Sequence of chain 1.A:
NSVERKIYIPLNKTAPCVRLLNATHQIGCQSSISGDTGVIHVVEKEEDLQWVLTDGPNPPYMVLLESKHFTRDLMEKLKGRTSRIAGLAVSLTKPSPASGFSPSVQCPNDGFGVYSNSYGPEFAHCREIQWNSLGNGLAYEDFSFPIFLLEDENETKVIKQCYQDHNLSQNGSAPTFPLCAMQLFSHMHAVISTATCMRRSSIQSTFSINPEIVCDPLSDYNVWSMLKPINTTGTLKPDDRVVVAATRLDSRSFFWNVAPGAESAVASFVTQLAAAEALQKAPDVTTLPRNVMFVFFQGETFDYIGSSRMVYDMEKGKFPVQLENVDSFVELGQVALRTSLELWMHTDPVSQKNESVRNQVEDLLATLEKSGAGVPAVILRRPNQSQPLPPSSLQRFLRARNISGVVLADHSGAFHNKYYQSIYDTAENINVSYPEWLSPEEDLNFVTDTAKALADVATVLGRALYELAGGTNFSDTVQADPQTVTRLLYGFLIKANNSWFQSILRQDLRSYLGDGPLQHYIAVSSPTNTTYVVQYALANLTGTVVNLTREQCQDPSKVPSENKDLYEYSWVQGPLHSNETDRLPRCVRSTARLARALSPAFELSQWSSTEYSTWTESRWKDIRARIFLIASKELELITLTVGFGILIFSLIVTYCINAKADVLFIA

The small molecule below binds the protein below.
Small molecule (SMILES): CC(=O)N[C@H]1[C@H](O[C@H]2[C@H](O)[C@@H](NC(C)=O)CO[C@@H]2CO)O[C@H](CO)[C@@H](O)[C@@H]1O

Binding-site contacts:
Ligand atom N2 contacts residue ASN573 of chain 1.A at 2.8 Å (h-bond).
Ligand atom C2 contacts residue ASN573 of chain 1.A at 2.6 Å.
Ligand atom C6 contacts residue ARG619 of chain 1.A at 4.5 Å.
Ligand atom C8 contacts residue VAL621 of chain 1.A at 4.2 Å (hydrophobic).
Ligand atom C6 contacts residue TRP533 of chain 1.A at 3.4 Å (hydrophobic).
Ligand atom C8 contacts residue GLY576 of chain 1.A at 3.3 Å.
Ligand atom C1 contacts residue ASN573 of chain 1.A at 1.5 Å.
Ligand atom C7 contacts residue VAL578 of chain 1.A at 3.9 Å (hydrophobic).
Ligand atom O5 contacts residue ASN573 of chain 1.A at 2.4 Å (h-bond).
Ligand atom C4 contacts residue ASN573 of chain 1.A at 4.3 Å.
Ligand atom C7 contacts residue VAL621 of chain 1.A at 4.3 Å (hydrophobic).
Ligand atom C5 contacts residue ASN573 of chain 1.A at 3.7 Å.
Ligand atom O7 contacts residue ARG619 of chain 1.A at 4.2 Å.
Ligand atom O3 contacts residue ARG619 of chain 1.A at 4.0 Å.
Ligand atom C8 contacts residue ASN573 of chain 1.A at 3.8 Å.
Ligand atom O7 contacts residue ASN573 of chain 1.A at 3.5 Å (h-bond).
Ligand atom O6 contacts residue TRP533 of chain 1.A at 4.0 Å.
Ligand atom O5 contacts residue ILE537 of chain 1.A at 4.3 Å.
Ligand atom O7 contacts residue ARG520 of chain 1.A at 4.3 Å.
Ligand atom O7 contacts residue VAL621 of chain 1.A at 3.6 Å.
Ligand atom C1 contacts residue TRP533 of chain 1.A at 4.4 Å (hydrophobic).
Ligand atom O5 contacts residue TRP533 of chain 1.A at 3.5 Å (h-bond).
Ligand atom O6 contacts residue ARG520 of chain 1.A at 4.1 Å.
Ligand atom O6 contacts residue ARG619 of chain 1.A at 3.7 Å.
Ligand atom C6 contacts residue SER536 of chain 1.A at 4.4 Å.
Ligand atom C7 contacts residue ASN573 of chain 1.A at 3.4 Å.
Ligand atom C8 contacts residue THR577 of chain 1.A at 4.1 Å.
Ligand atom O7 contacts residue VAL578 of chain 1.A at 3.6 Å.
Ligand atom C5 contacts residue TRP533 of chain 1.A at 3.7 Å (hydrophobic).
Ligand atom C8 contacts residue VAL578 of chain 1.A at 3.9 Å (hydrophobic).
Ligand atom C3 contacts residue ASN573 of chain 1.A at 3.9 Å.
Ligand atom C1 contacts residue ILE537 of chain 1.A at 4.4 Å (hydrophobic).